The small molecule below binds the protein below.
Small molecule (SMILES): CC(=O)N[C@H]1[C@H](O[C@H]2[C@H](O)[C@@H](NC(C)=O)CO[C@@H]2CO)O[C@H](CO)[C@@H](O[C@@H]2O[C@H](CO[C@H]3O[C@H](CO[C@H]4O[C@H](CO)[C@@H](O)[C@H](O)[C@@H]4O)[C@@H](O)[C@H](O[C@H]4O[C@H](CO)[C@@H](O)[C@H](O)[C@@H]4O)[C@@H]3O)[C@@H](O)[C@H](O)[C@@H]2O)[C@@H]1O

Sequence of chain 3.A:
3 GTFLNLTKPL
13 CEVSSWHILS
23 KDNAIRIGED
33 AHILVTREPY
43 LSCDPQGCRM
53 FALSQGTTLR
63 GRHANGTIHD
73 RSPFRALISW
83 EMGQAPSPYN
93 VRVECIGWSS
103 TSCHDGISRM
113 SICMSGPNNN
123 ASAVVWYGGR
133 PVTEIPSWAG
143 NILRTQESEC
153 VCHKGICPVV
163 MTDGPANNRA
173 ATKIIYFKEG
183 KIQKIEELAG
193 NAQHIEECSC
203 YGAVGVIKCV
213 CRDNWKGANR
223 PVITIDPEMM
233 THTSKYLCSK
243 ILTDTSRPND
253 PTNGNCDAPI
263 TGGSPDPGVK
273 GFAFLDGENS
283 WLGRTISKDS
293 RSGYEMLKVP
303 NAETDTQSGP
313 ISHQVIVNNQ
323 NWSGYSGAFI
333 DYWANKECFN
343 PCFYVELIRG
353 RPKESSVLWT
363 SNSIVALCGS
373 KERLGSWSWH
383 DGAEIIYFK

Binding-site contacts:
Ligand atom C6 contacts residue GLU297 of chain 1.A at 3.1 Å.
Ligand atom O5 contacts residue HIS315 of chain 1.A at 2.9 Å (h-bond).
Ligand atom O3 contacts residue ARG286 of chain 1.A at 2.9 Å (salt-bridge).
Ligand atom O3 contacts residue ASP252 of chain 1.A at 3.2 Å (salt-bridge).
Ligand atom C8 contacts residue HIS315 of chain 1.A at 3.6 Å.
Ligand atom C2 contacts residue ASP252 of chain 1.A at 3.3 Å.
Ligand atom O7 contacts residue ASN122 of chain 3.A at 3.4 Å (h-bond).
Ligand atom C6 contacts residue LEU376 of chain 1.A at 2.9 Å (hydrophobic).
Ligand atom O7 contacts residue ARG375 of chain 1.A at 2.3 Å (salt-bridge).
Ligand atom C8 contacts residue SER16 of chain 1.A at 3.6 Å.
Ligand atom O2 contacts residue ILE243 of chain 1.A at 3.5 Å.
Ligand atom O2 contacts residue ASP252 of chain 1.A at 2.5 Å (salt-bridge).
Ligand atom O3 contacts residue HIS315 of chain 1.A at 3.0 Å (h-bond).
Ligand atom C6 contacts residue HIS315 of chain 1.A at 3.6 Å.
Ligand atom O6 contacts residue GLU297 of chain 1.A at 2.4 Å (salt-bridge).
Ligand atom O5 contacts residue GLY377 of chain 1.A at 3.1 Å.
Ligand atom C1 contacts residue ARG375 of chain 1.A at 3.6 Å.
Ligand atom C2 contacts residue ARG375 of chain 1.A at 3.3 Å.
Ligand atom C7 contacts residue ASN122 of chain 3.A at 3.2 Å.
Ligand atom O5 contacts residue PRO312 of chain 1.A at 3.4 Å.
Ligand atom N2 contacts residue ASN122 of chain 3.A at 2.7 Å (h-bond).
Ligand atom N2 contacts residue HIS315 of chain 1.A at 3.0 Å (h-bond).
Ligand atom C3 contacts residue HIS315 of chain 1.A at 3.6 Å.
Ligand atom O5 contacts residue HIS315 of chain 1.A at 3.2 Å (h-bond).
Ligand atom C2 contacts residue ASN122 of chain 3.A at 2.2 Å.
Ligand atom O4 contacts residue ARG375 of chain 1.A at 3.0 Å (salt-bridge).
Ligand atom O6 contacts residue HIS315 of chain 1.A at 3.2 Å.
Ligand atom C2 contacts residue HIS315 of chain 1.A at 3.5 Å.
Ligand atom O6 contacts residue LEU376 of chain 1.A at 2.7 Å (h-bond).
Ligand atom O2 contacts residue LEU299 of chain 1.A at 3.6 Å.
Ligand atom C1 contacts residue ASN122 of chain 3.A at 1.4 Å.
Ligand atom O3 contacts residue SER314 of chain 1.A at 3.1 Å.
Ligand atom O5 contacts residue ASN122 of chain 3.A at 2.4 Å (h-bond).
Ligand atom C7 contacts residue ARG375 of chain 1.A at 3.3 Å.
Ligand atom O4 contacts residue HIS315 of chain 1.A at 3.0 Å.
Ligand atom O6 contacts residue HIS315 of chain 1.A at 3.3 Å (h-bond).
Ligand atom C3 contacts residue ARG286 of chain 1.A at 3.6 Å.
Ligand atom C6 contacts residue VAL317 of chain 1.A at 3.5 Å (hydrophobic).
Ligand atom O2 contacts residue GLU297 of chain 1.A at 3.6 Å.
Ligand atom C8 contacts residue ASN121 of chain 3.A at 3.6 Å.

Sequence of chain 1.A:
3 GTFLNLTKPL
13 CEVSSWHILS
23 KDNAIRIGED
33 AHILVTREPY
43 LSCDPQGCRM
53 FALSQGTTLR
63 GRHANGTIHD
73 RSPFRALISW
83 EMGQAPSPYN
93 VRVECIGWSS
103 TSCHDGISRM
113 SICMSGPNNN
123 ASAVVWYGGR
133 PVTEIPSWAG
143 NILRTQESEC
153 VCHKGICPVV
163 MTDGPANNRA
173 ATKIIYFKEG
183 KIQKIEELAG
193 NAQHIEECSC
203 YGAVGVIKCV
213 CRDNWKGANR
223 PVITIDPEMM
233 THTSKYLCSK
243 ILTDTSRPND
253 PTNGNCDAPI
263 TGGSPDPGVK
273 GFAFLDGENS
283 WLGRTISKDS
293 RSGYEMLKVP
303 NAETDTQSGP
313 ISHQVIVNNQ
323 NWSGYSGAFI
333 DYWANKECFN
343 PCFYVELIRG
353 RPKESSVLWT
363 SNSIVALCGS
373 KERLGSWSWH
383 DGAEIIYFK